Sequence of chain 4.A:
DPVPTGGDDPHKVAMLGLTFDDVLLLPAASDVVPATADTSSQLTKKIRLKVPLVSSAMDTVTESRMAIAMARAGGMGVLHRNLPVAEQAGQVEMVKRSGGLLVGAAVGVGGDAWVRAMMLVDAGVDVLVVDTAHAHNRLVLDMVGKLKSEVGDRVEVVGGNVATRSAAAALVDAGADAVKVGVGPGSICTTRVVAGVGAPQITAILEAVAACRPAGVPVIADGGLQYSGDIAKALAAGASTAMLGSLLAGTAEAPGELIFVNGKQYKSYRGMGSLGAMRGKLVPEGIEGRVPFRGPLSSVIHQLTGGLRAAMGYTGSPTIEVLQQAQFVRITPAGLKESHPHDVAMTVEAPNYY

A protein and the small-molecule ligand that binds it are described below.
Small molecule (SMILES): C[C@H](Nc1cccc(Cl)c1Cl)C(=O)Nc1ccc2oc(-c3ccncc3)nc2c1

Binding-site contacts:
Ligand atom C18 contacts residue PRO64 of chain 4.A at 3.8 Å (hydrophobic).
Ligand atom C10 contacts residue GLU336 of chain 1.A at 3.6 Å.
Ligand atom C2 contacts residue ALA163 of chain 1.A at 3.5 Å (hydrophobic).
Ligand atom C11 contacts residue VAL334 of chain 1.A at 3.6 Å (hydrophobic).
Ligand atom C17 contacts residue PRO64 of chain 4.A at 3.8 Å (hydrophobic).
Ligand atom C28 contacts residue VAL63 of chain 4.A at 3.8 Å (hydrophobic).
Ligand atom C1 contacts residue IMP1 of chain 1.B at 3.3 Å.
Ligand atom C3 contacts residue GLU336 of chain 1.A at 3.5 Å.
Ligand atom O13 contacts residue ALA163 of chain 1.A at 3.5 Å.
Ligand atom C16 contacts residue GLU336 of chain 1.A at 3.3 Å.
Ligand atom C2 contacts residue IMP1 of chain 1.B at 3.4 Å.
Ligand atom C3 contacts residue TYR365 of chain 4.A at 3.8 Å (hydrophobic).
Ligand atom C25 contacts residue VAL62 of chain 4.A at 3.1 Å (hydrophobic).
Ligand atom C16 contacts residue TYR365 of chain 4.A at 3.4 Å (hydrophobic).
Ligand atom CL1 contacts residue IMP1 of chain 1.B at 3.6 Å.
Ligand atom N4 contacts residue ASN167 of chain 1.A at 3.4 Å.
Ligand atom C6 contacts residue IMP1 of chain 1.B at 3.7 Å.
Ligand atom O21 contacts residue PRO64 of chain 4.A at 3.8 Å.
Ligand atom C29 contacts residue ASN167 of chain 1.A at 3.8 Å.
Ligand atom C17 contacts residue ALA361 of chain 4.A at 3.6 Å (hydrophobic).
Ligand atom C28 contacts residue ASN167 of chain 1.A at 3.4 Å.
Ligand atom C25 contacts residue GLY364 of chain 4.A at 3.7 Å.
Ligand atom C3 contacts residue ALA163 of chain 1.A at 3.5 Å (hydrophobic).
Ligand atom C17 contacts residue TYR365 of chain 4.A at 3.7 Å (hydrophobic).
Ligand atom C26 contacts residue VAL62 of chain 4.A at 3.3 Å (hydrophobic).
Ligand atom C2 contacts residue THR221 of chain 1.A at 3.9 Å.
Ligand atom C26 contacts residue SER60 of chain 4.A at 3.4 Å.
Ligand atom N2 contacts residue TYR365 of chain 4.A at 3.8 Å.
Ligand atom C20 contacts residue ALA163 of chain 1.A at 3.6 Å (hydrophobic).
Ligand atom C15 contacts residue GLU336 of chain 1.A at 3.5 Å.
Ligand atom C25 contacts residue SER60 of chain 4.A at 3.6 Å.
Ligand atom C12 contacts residue ALA163 of chain 1.A at 3.7 Å (hydrophobic).
Ligand atom CL2 contacts residue GLY303 of chain 1.A at 3.3 Å.
Ligand atom C26 contacts residue ASN167 of chain 1.A at 3.8 Å.
Ligand atom CL2 contacts residue MET302 of chain 1.A at 3.3 Å.
Ligand atom N2 contacts residue GLU336 of chain 1.A at 2.8 Å (salt-bridge).
Ligand atom C15 contacts residue ALA163 of chain 1.A at 3.7 Å (hydrophobic).
Ligand atom N2 contacts residue ALA163 of chain 1.A at 3.9 Å.
Ligand atom C12 contacts residue GLU336 of chain 1.A at 3.7 Å.
Ligand atom O21 contacts residue GLY364 of chain 4.A at 3.7 Å.

Sequence of chain 1.A:
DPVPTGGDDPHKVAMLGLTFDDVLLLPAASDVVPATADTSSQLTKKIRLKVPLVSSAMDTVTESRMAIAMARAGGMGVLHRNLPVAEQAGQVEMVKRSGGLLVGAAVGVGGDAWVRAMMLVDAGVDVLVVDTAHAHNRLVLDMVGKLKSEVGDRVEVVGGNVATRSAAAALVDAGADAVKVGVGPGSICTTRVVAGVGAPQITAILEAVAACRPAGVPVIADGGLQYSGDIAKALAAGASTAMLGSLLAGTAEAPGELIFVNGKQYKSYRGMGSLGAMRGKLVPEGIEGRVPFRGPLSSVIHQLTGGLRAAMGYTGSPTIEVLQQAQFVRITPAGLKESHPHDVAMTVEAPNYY